The protein below binds the small molecule below.
Small molecule (SMILES): Nc1ncnc2c1ncn2[C@H]1C[C@H](O)[C@@H](CO[P](=O)(O)O[P](=O)(O)OP(=O)(O)O)O1

Sequence of chain 1.O:
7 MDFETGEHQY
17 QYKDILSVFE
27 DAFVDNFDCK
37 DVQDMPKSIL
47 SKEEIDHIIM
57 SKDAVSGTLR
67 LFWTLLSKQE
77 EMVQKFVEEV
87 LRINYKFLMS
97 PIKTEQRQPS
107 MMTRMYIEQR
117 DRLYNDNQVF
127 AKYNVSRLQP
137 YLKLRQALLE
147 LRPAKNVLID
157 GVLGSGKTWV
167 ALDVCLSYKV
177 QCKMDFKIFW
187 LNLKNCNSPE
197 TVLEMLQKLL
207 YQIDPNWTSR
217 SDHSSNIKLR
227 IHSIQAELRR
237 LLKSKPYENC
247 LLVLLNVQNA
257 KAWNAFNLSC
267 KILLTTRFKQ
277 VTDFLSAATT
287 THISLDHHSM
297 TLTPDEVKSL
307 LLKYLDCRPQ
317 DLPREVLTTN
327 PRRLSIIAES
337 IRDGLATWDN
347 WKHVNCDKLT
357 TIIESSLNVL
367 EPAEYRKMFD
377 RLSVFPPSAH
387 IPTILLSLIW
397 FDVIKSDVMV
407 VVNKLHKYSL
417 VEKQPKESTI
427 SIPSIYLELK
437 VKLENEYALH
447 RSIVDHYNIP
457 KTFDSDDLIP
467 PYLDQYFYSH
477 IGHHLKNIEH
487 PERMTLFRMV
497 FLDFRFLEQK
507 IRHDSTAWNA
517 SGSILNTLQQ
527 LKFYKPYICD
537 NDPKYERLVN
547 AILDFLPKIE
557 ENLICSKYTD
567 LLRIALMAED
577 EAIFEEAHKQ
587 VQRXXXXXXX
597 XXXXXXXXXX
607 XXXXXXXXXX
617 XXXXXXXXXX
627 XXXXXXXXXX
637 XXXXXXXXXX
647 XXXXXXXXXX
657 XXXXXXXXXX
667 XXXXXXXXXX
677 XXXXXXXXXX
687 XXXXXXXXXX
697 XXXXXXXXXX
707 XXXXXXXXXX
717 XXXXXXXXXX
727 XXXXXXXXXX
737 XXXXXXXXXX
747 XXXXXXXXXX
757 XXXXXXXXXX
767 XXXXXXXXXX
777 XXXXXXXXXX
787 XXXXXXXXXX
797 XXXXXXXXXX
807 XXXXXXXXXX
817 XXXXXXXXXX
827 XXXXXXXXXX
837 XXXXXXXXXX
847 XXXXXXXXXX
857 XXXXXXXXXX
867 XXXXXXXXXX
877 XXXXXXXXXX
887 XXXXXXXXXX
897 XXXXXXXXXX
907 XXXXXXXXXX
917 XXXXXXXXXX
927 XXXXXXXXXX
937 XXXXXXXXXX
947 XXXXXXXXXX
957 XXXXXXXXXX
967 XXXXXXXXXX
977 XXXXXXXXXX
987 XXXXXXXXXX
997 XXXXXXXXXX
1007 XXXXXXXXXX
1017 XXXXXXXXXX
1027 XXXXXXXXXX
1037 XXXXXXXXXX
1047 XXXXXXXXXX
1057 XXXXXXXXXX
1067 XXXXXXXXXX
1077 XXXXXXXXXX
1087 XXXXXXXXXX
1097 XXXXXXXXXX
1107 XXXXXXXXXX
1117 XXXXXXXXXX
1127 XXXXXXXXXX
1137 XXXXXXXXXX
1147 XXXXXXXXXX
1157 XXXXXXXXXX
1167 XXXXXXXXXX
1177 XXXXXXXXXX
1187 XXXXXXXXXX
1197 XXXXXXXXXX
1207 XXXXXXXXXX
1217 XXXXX

Binding-site contacts:
Ligand atom O1B contacts residue THR164 of chain 1.O at 2.8 Å (h-bond).
Ligand atom C2 contacts residue TYR310 of chain 1.O at 2.7 Å (hydrophobic).
Ligand atom N3 contacts residue ALA127 of chain 1.O at 3.5 Å.
Ligand atom PG contacts residue ARG273 of chain 1.O at 3.2 Å.
Ligand atom O3A contacts residue GLY160 of chain 1.O at 3.2 Å.
Ligand atom C1' contacts residue SER331 of chain 1.O at 3.1 Å.
Ligand atom N1 contacts residue ALA127 of chain 1.O at 3.2 Å.
Ligand atom O1A contacts residue LYS163 of chain 1.O at 2.8 Å (salt-bridge).
Ligand atom N3 contacts residue SER331 of chain 1.O at 3.5 Å (h-bond).
Ligand atom O3B contacts residue GLY160 of chain 1.O at 2.9 Å (h-bond).
Ligand atom O1A contacts residue THR164 of chain 1.O at 2.7 Å (h-bond).
Ligand atom O3' contacts residue SER331 of chain 1.O at 3.1 Å.
Ligand atom PB contacts residue GLY160 of chain 1.O at 3.4 Å.
Ligand atom O1B contacts residue MG1 of chain 1.SA at 2.3 Å.
Ligand atom N6 contacts residue ASN130 of chain 1.O at 3.0 Å.
Ligand atom PB contacts residue MG1 of chain 1.SA at 3.5 Å.
Ligand atom O2B contacts residue GLY162 of chain 1.O at 3.1 Å (h-bond).
Ligand atom O1G contacts residue GLY160 of chain 1.O at 3.0 Å (h-bond).
Ligand atom O2A contacts residue MG1 of chain 1.SA at 3.2 Å.
Ligand atom PG contacts residue MG1 of chain 1.SA at 3.5 Å.
Ligand atom O2B contacts residue GLY160 of chain 1.O at 3.1 Å (h-bond).
Ligand atom PB contacts residue GLY162 of chain 1.O at 3.5 Å.
Ligand atom C2 contacts residue ALA127 of chain 1.O at 2.8 Å (hydrophobic).
Ligand atom O1A contacts residue TRP165 of chain 1.O at 2.9 Å (h-bond).
Ligand atom O3G contacts residue ARG273 of chain 1.O at 2.1 Å (salt-bridge).
Ligand atom PG contacts residue GLY160 of chain 1.O at 3.4 Å.
Ligand atom N3 contacts residue TYR310 of chain 1.O at 2.7 Å (h-bond).
Ligand atom O3G contacts residue LEU159 of chain 1.O at 3.5 Å.
Ligand atom O2G contacts residue MG1 of chain 1.SA at 2.3 Å.
Ligand atom O5' contacts residue TRP165 of chain 1.O at 3.6 Å.
Ligand atom N1 contacts residue ASN130 of chain 1.O at 3.5 Å.
Ligand atom O1G contacts residue LYS163 of chain 1.O at 3.1 Å.
Ligand atom N7 contacts residue ARG133 of chain 1.O at 3.4 Å (salt-bridge).
Ligand atom O1G contacts residue LEU159 of chain 1.O at 3.3 Å.
Ligand atom O2B contacts residue SER161 of chain 1.O at 3.0 Å (h-bond).
Ligand atom O1A contacts residue GLY162 of chain 1.O at 2.8 Å.
Ligand atom O3B contacts residue MG1 of chain 1.SA at 3.4 Å.
Ligand atom PA contacts residue GLY162 of chain 1.O at 3.5 Å.
Ligand atom O2B contacts residue LYS163 of chain 1.O at 3.0 Å.
Ligand atom O3A contacts residue GLY162 of chain 1.O at 2.9 Å (h-bond).